Sequence of chain 1.A:
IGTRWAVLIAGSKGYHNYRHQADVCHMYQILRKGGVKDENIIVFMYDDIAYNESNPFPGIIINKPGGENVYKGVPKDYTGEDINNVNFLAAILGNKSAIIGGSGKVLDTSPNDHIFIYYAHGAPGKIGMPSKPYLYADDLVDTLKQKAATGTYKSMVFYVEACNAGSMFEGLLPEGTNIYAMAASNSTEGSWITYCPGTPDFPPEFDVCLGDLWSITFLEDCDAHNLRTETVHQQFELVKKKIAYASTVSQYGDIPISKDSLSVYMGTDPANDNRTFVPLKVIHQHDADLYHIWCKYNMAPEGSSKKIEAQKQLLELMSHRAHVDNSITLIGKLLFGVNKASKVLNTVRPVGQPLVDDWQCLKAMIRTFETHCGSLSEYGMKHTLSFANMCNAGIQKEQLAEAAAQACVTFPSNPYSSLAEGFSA

Sequence of chain 1.B:
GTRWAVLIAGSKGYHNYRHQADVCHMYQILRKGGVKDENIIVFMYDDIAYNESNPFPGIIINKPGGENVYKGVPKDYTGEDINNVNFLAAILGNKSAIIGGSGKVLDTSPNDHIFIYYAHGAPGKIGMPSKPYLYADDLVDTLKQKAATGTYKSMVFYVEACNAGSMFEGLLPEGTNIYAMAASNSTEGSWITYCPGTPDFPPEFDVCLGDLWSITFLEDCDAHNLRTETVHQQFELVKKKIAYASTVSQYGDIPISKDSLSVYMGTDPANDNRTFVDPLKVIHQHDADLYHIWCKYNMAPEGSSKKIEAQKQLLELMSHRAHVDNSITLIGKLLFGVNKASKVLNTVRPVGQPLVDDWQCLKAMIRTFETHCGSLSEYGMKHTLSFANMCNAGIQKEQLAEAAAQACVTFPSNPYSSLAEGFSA

The protein below binds the small molecule below.
Small molecule (SMILES): CC(=O)N[C@H]1[C@H](O[C@H]2[C@H](O)[C@@H](NC(C)=O)CO[C@@H]2CO)O[C@H](CO)[C@@H](O)[C@@H]1O

Binding-site contacts:
Ligand atom C6 contacts residue GLY64 of chain 1.A at 3.8 Å.
Ligand atom C8 contacts residue ASN102 of chain 1.A at 4.2 Å.
Ligand atom O7 contacts residue ASP98 of chain 1.A at 3.3 Å.
Ligand atom O6 contacts residue TYR65 of chain 1.A at 3.3 Å (h-bond).
Ligand atom C6 contacts residue TYR65 of chain 1.A at 3.6 Å (hydrophobic).
Ligand atom C2 contacts residue ASP98 of chain 1.A at 4.2 Å.
Ligand atom C1 contacts residue GLU103 of chain 1.A at 3.9 Å.
Ligand atom C8 contacts residue SER153 of chain 1.B at 3.6 Å.
Ligand atom O7 contacts residue ASN102 of chain 1.A at 3.8 Å.
Ligand atom C8 contacts residue GLU103 of chain 1.A at 3.4 Å.
Ligand atom C7 contacts residue SER153 of chain 1.B at 4.3 Å.
Ligand atom C7 contacts residue ASP98 of chain 1.A at 4.3 Å.
Ligand atom C7 contacts residue ASN102 of chain 1.A at 3.4 Å.
Ligand atom C1 contacts residue ASN102 of chain 1.A at 1.4 Å.
Ligand atom C1 contacts residue ASP98 of chain 1.A at 4.0 Å.
Ligand atom C4 contacts residue ASN102 of chain 1.A at 4.3 Å.
Ligand atom O5 contacts residue TYR65 of chain 1.A at 3.8 Å.
Ligand atom O6 contacts residue GLY64 of chain 1.A at 4.1 Å.
Ligand atom N2 contacts residue ASN102 of chain 1.A at 2.7 Å (h-bond).
Ligand atom C2 contacts residue ASN102 of chain 1.A at 2.4 Å.
Ligand atom O7 contacts residue SER153 of chain 1.B at 4.0 Å.
Ligand atom C5 contacts residue ASN102 of chain 1.A at 3.7 Å.
Ligand atom C7 contacts residue GLU103 of chain 1.A at 3.7 Å.
Ligand atom O5 contacts residue ASP98 of chain 1.A at 4.1 Å.
Ligand atom C3 contacts residue ASN102 of chain 1.A at 3.8 Å.
Ligand atom C3 contacts residue GLU103 of chain 1.A at 4.4 Å.
Ligand atom C8 contacts residue GLY154 of chain 1.B at 3.9 Å.
Ligand atom O5 contacts residue ASN102 of chain 1.A at 2.4 Å (h-bond).
Ligand atom C7 contacts residue TYR101 of chain 1.A at 4.4 Å (hydrophobic).
Ligand atom N2 contacts residue GLU103 of chain 1.A at 2.9 Å (salt-bridge).
Ligand atom C2 contacts residue GLU103 of chain 1.A at 3.9 Å.
Ligand atom C8 contacts residue TYR101 of chain 1.A at 3.4 Å (hydrophobic).
Ligand atom C5 contacts residue TYR65 of chain 1.A at 4.4 Å (hydrophobic).